Binding-site contacts:
Ligand atom C5 contacts residue LYS555 of chain 1.C at 3.5 Å.
Ligand atom C8 contacts residue ASN277 of chain 1.A at 3.7 Å.
Ligand atom C1 contacts residue GLU278 of chain 1.A at 4.5 Å.
Ligand atom C7 contacts residue ASN279 of chain 1.A at 3.8 Å.
Ligand atom C5 contacts residue ASN279 of chain 1.A at 3.7 Å.
Ligand atom C4 contacts residue ASN279 of chain 1.A at 4.2 Å.
Ligand atom O7 contacts residue ASN279 of chain 1.A at 4.3 Å.
Ligand atom C3 contacts residue ASN279 of chain 1.A at 3.8 Å.
Ligand atom O5 contacts residue LYS555 of chain 1.C at 3.2 Å (salt-bridge).
Ligand atom C3 contacts residue GLU278 of chain 1.A at 4.3 Å.
Ligand atom C7 contacts residue ASN277 of chain 1.A at 4.1 Å.
Ligand atom N2 contacts residue GLU278 of chain 1.A at 3.3 Å (salt-bridge).
Ligand atom C8 contacts residue GLU278 of chain 1.A at 3.8 Å.
Ligand atom C1 contacts residue LYS555 of chain 1.C at 3.9 Å.
Ligand atom C2 contacts residue GLU278 of chain 1.A at 4.2 Å.
Ligand atom O5 contacts residue ASN279 of chain 1.A at 2.4 Å (h-bond).
Ligand atom N2 contacts residue ASN279 of chain 1.A at 2.9 Å (h-bond).
Ligand atom C7 contacts residue GLU278 of chain 1.A at 4.0 Å.
Ligand atom C2 contacts residue ASN279 of chain 1.A at 2.5 Å.
Ligand atom O7 contacts residue ASN277 of chain 1.A at 4.4 Å.
Ligand atom C6 contacts residue LYS555 of chain 1.C at 3.4 Å.
Ligand atom C1 contacts residue ASN279 of chain 1.A at 1.4 Å.

Sequence of chain 1.A:
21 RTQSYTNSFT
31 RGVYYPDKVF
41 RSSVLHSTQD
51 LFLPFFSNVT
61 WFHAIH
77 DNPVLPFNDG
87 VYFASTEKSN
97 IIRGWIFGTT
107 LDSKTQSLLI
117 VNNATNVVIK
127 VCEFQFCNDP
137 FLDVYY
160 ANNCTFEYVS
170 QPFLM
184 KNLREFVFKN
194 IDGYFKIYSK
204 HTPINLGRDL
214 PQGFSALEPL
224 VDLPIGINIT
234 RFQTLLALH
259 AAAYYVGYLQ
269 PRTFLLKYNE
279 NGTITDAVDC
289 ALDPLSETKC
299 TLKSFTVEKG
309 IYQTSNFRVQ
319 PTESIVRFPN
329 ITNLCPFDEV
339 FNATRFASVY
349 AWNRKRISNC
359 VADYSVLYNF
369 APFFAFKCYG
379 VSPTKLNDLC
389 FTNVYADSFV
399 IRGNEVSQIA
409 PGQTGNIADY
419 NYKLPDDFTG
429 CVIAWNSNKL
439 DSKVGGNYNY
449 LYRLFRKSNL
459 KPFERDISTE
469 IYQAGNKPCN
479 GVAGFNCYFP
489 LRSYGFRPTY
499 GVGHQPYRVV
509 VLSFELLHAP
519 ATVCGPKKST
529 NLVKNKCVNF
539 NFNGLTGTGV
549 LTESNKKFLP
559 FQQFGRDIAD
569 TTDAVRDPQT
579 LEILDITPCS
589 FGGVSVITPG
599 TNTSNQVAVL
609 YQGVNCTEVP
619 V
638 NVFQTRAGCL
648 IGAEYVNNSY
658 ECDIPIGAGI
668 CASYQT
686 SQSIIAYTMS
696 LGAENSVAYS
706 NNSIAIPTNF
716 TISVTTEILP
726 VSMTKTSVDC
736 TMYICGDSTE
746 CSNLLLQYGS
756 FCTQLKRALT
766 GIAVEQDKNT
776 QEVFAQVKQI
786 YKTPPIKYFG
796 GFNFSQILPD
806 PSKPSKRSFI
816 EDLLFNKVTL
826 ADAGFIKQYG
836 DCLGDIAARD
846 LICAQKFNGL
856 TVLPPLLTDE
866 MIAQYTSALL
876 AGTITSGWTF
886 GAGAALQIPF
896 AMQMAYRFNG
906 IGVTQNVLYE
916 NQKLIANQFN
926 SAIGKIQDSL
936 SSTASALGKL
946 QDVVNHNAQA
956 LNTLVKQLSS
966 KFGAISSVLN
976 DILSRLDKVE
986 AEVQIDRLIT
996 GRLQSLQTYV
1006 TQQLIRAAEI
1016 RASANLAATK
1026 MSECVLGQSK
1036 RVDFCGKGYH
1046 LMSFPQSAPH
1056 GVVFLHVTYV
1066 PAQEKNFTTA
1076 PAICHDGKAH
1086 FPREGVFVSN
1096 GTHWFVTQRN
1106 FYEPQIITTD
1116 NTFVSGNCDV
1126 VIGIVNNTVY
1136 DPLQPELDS

This small molecule binds to this protein.
Small molecule (SMILES): CC(=O)N[C@@H]1[C@@H](O)[C@H](O)[C@@H](CO)O[C@H]1O

Sequence of chain 1.C:
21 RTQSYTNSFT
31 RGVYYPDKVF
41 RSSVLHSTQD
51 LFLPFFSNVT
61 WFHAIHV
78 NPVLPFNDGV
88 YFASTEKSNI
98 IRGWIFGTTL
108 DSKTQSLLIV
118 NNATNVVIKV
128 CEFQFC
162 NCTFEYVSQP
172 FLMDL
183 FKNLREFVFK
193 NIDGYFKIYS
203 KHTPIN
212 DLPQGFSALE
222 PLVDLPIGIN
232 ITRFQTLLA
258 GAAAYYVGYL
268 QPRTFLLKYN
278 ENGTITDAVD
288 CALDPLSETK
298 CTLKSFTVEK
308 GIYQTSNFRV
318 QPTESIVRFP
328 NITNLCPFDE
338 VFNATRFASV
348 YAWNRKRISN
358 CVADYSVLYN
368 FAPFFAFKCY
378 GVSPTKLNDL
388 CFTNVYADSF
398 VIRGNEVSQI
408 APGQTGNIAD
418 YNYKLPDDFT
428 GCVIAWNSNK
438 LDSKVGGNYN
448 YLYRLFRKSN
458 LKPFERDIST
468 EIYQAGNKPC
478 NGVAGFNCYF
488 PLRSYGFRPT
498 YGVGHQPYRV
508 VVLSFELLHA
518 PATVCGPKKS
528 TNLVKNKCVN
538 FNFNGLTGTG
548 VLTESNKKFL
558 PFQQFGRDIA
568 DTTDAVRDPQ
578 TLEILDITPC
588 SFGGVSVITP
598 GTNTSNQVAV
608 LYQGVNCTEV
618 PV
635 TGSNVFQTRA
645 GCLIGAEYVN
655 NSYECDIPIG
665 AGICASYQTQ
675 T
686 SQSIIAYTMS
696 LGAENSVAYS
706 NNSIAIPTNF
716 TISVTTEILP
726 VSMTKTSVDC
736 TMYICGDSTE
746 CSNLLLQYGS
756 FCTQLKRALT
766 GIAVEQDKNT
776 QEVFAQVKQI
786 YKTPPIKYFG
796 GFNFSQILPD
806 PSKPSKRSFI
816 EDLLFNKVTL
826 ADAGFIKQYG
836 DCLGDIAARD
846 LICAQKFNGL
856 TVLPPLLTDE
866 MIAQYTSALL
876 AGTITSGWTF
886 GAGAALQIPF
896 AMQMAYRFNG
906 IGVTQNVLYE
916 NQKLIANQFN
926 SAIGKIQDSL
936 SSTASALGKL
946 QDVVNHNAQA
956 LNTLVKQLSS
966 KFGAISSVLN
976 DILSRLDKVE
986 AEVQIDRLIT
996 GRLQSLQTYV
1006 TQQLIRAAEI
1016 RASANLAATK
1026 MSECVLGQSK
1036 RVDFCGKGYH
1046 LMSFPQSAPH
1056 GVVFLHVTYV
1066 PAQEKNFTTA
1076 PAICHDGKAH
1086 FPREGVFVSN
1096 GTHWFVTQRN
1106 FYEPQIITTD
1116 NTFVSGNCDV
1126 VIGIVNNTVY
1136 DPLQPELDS